Sequence of chain 51.C:
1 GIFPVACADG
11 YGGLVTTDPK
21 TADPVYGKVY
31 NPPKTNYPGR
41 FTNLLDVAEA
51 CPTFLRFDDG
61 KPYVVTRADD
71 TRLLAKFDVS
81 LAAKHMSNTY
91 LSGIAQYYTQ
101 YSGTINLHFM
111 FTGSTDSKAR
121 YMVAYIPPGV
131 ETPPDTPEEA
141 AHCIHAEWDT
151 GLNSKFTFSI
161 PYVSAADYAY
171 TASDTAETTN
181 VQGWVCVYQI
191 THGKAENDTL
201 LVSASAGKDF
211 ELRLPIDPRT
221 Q

Sequence of chain 52.B:
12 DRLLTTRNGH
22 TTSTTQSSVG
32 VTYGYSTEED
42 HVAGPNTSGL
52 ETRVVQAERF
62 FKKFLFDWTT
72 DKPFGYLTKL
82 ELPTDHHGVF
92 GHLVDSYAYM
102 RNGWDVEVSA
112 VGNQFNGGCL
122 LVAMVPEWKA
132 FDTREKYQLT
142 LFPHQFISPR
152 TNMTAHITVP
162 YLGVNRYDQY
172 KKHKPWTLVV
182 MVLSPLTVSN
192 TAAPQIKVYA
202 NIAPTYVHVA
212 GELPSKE

Binding-site contacts:
Ligand atom O2S contacts residue ASP58 of chain 51.C at 2.3 Å (salt-bridge).
Ligand atom O5S contacts residue ARG56 of chain 51.C at 3.6 Å (salt-bridge).
Ligand atom O1 contacts residue ASP133 of chain 52.B at 4.1 Å.
Ligand atom O6S contacts residue ASN88 of chain 51.C at 3.9 Å.
Ligand atom O6 contacts residue LYS193 of chain 52.A at 3.5 Å.
Ligand atom C5 contacts residue THR134 of chain 52.B at 3.9 Å.
Ligand atom O5 contacts residue ARG135 of chain 52.B at 3.2 Å.
Ligand atom O2S contacts residue ASP59 of chain 51.C at 3.2 Å.
Ligand atom O6S contacts residue ARG56 of chain 51.C at 3.7 Å.
Ligand atom O3S contacts residue LYS193 of chain 52.A at 3.1 Å (salt-bridge).
Ligand atom C5 contacts residue ARG135 of chain 52.B at 4.1 Å.
Ligand atom S1 contacts residue ASP59 of chain 51.C at 3.7 Å.
Ligand atom O6 contacts residue ARG135 of chain 52.B at 3.6 Å.
Ligand atom O3S contacts residue THR134 of chain 52.B at 3.3 Å (h-bond).
Ligand atom O3 contacts residue ARG56 of chain 51.C at 3.9 Å.
Ligand atom S2 contacts residue ARG135 of chain 52.B at 4.0 Å.
Ligand atom O6B contacts residue LYS193 of chain 52.A at 4.1 Å.
Ligand atom O5S contacts residue ARG135 of chain 52.B at 3.6 Å.
Ligand atom N2 contacts residue ARG56 of chain 51.C at 3.9 Å.
Ligand atom S2 contacts residue ARG56 of chain 51.C at 3.4 Å (salt-bridge).
Ligand atom O3 contacts residue LYS193 of chain 52.A at 2.8 Å (salt-bridge).
Ligand atom O5 contacts residue LYS193 of chain 52.A at 3.6 Å.
Ligand atom O5S contacts residue ASN88 of chain 51.C at 3.0 Å (h-bond).
Ligand atom C3 contacts residue LYS193 of chain 52.A at 3.6 Å.
Ligand atom S1 contacts residue ASP58 of chain 51.C at 3.7 Å.
Ligand atom O1S contacts residue ASP58 of chain 51.C at 4.1 Å.
Ligand atom C1 contacts residue ASP133 of chain 52.B at 4.0 Å.
Ligand atom S2 contacts residue ASN88 of chain 51.C at 4.0 Å.
Ligand atom C3 contacts residue ARG56 of chain 51.C at 3.9 Å.
Ligand atom C4 contacts residue LYS193 of chain 52.A at 3.4 Å.
Ligand atom O4S contacts residue ARG56 of chain 51.C at 2.5 Å (salt-bridge).
Ligand atom C6 contacts residue ARG135 of chain 52.B at 3.8 Å.
Ligand atom C6 contacts residue THR134 of chain 52.B at 3.5 Å.
Ligand atom O3 contacts residue ASP59 of chain 51.C at 4.0 Å.
Ligand atom O2S contacts residue ARG56 of chain 51.C at 4.1 Å.
Ligand atom O6S contacts residue LYS193 of chain 52.A at 3.4 Å.
Ligand atom O4 contacts residue THR195 of chain 52.A at 3.7 Å.
Ligand atom C2 contacts residue LYS193 of chain 52.A at 3.6 Å.
Ligand atom O6S contacts residue ARG135 of chain 52.B at 3.7 Å.
Ligand atom O1S contacts residue ASP59 of chain 51.C at 3.0 Å.

This small molecule binds to this protein.
Small molecule (SMILES): O=C(O)[C@@H]1O[C@@H](O[C@H]2[C@H](O)[C@@H](NS(=O)(=O)O)[C@@H](O)O[C@@H]2COS(=O)(=O)O)[C@H](OS(=O)(=O)O)[C@@H](O)[C@@H]1O[C@H]1O[C@H](COS(=O)(=O)O)[C@@H](O)[C@H](O)[C@H]1NS(=O)(=O)O

Sequence of chain 52.A:
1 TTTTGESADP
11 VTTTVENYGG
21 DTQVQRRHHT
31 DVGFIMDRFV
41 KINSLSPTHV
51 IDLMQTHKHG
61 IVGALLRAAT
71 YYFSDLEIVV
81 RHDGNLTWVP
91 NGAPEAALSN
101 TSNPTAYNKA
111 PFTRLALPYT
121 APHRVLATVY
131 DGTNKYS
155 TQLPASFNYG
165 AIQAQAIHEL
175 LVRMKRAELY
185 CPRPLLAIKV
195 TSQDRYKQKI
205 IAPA